This small molecule binds to this protein.
Small molecule (SMILES): Nc1nnc(-c2ccccc2O)cc1N1CC[NH2+]CC1

Sequence of chain 1.A:
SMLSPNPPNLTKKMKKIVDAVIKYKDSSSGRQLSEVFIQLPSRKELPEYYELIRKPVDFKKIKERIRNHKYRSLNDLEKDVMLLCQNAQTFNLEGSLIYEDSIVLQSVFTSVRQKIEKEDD

Binding-site contacts:
Ligand atom N11 contacts residue PHE91 of chain 1.A at 3.6 Å.
Ligand atom C1 contacts residue VAL57 of chain 1.A at 3.8 Å (hydrophobic).
Ligand atom N12 contacts residue TYR49 of chain 1.A at 3.8 Å.
Ligand atom C4 contacts residue VAL36 of chain 1.A at 3.3 Å (hydrophobic).
Ligand atom C5 contacts residue LEU40 of chain 1.A at 3.6 Å (hydrophobic).
Ligand atom C2 contacts residue VAL57 of chain 1.A at 3.4 Å (hydrophobic).
Ligand atom C3 contacts residue LEU40 of chain 1.A at 3.7 Å (hydrophobic).
Ligand atom C3 contacts residue ASP58 of chain 1.A at 4.0 Å.
Ligand atom C2 contacts residue LEU84 of chain 1.A at 4.1 Å (hydrophobic).
Ligand atom C6 contacts residue PHE37 of chain 1.A at 3.7 Å (hydrophobic).
Ligand atom N14 contacts residue ILE98 of chain 1.A at 3.5 Å.
Ligand atom C1 contacts residue TYR49 of chain 1.A at 3.4 Å (hydrophobic).
Ligand atom C1 contacts residue PHE37 of chain 1.A at 3.8 Å (hydrophobic).
Ligand atom C10 contacts residue ILE98 of chain 1.A at 3.7 Å (hydrophobic).
Ligand atom C7 contacts residue TYR49 of chain 1.A at 4.1 Å (hydrophobic).
Ligand atom C2 contacts residue ASP58 of chain 1.A at 4.0 Å.
Ligand atom C16 contacts residue PRO41 of chain 1.A at 3.8 Å (hydrophobic).
Ligand atom C4 contacts residue LEU40 of chain 1.A at 3.5 Å (hydrophobic).
Ligand atom C3 contacts residue PHE37 of chain 1.A at 3.5 Å (hydrophobic).
Ligand atom C6 contacts residue LEU40 of chain 1.A at 4.0 Å (hydrophobic).
Ligand atom N14 contacts residue PHE91 of chain 1.A at 3.5 Å.
Ligand atom C10 contacts residue PHE91 of chain 1.A at 3.9 Å (hydrophobic).
Ligand atom O13 contacts residue ALA88 of chain 1.A at 3.4 Å.
Ligand atom N12 contacts residue ILE98 of chain 1.A at 4.0 Å.
Ligand atom C10 contacts residue ASN92 of chain 1.A at 3.8 Å.
Ligand atom C20 contacts residue VAL36 of chain 1.A at 3.8 Å (hydrophobic).
Ligand atom C17 contacts residue PRO41 of chain 1.A at 3.9 Å (hydrophobic).
Ligand atom N11 contacts residue ASN92 of chain 1.A at 2.9 Å (h-bond).
Ligand atom C6 contacts residue TYR49 of chain 1.A at 3.2 Å (hydrophobic).
Ligand atom C3 contacts residue VAL36 of chain 1.A at 3.7 Å (hydrophobic).
Ligand atom N12 contacts residue ASN92 of chain 1.A at 3.6 Å.
Ligand atom C16 contacts residue LEU46 of chain 1.A at 4.0 Å (hydrophobic).
Ligand atom C1 contacts residue LEU84 of chain 1.A at 4.0 Å (hydrophobic).
Ligand atom O13 contacts residue TYR49 of chain 1.A at 2.7 Å (h-bond).
Ligand atom C20 contacts residue ILE98 of chain 1.A at 3.6 Å (hydrophobic).
Ligand atom C5 contacts residue PHE37 of chain 1.A at 3.9 Å (hydrophobic).
Ligand atom N11 contacts residue ILE98 of chain 1.A at 3.7 Å.
Ligand atom N14 contacts residue ASN92 of chain 1.A at 3.1 Å (h-bond).
Ligand atom C4 contacts residue PHE37 of chain 1.A at 4.0 Å (hydrophobic).
Ligand atom C2 contacts residue PHE37 of chain 1.A at 3.9 Å (hydrophobic).